A small-molecule ligand and the protein it binds are described below.
Small molecule (SMILES): COCCNC(=O)/C=C/c1ccc(Nc2cc(N)c(C#N)c(NC34CC5CC(CC(C5)C3)C4)n2)cc1OCC#N

Sequence of chain 1.A:
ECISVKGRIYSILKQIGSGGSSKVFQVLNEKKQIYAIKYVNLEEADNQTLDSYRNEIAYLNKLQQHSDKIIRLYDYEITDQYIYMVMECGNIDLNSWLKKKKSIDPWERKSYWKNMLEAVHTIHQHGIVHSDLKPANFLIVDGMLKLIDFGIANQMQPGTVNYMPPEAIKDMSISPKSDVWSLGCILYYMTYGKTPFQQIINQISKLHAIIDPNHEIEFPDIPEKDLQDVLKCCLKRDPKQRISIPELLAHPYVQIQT

Binding-site contacts:
Ligand atom N4 contacts residue VAL25 of chain 1.A at 4.0 Å.
Ligand atom C14 contacts residue ILE149 of chain 1.A at 3.5 Å (hydrophobic).
Ligand atom C9 contacts residue CYS90 of chain 1.A at 3.4 Å (hydrophobic).
Ligand atom C8 contacts residue ILE17 of chain 1.A at 3.6 Å (hydrophobic).
Ligand atom C12 contacts residue ALA37 of chain 1.A at 3.8 Å (hydrophobic).
Ligand atom N1 contacts residue LEU140 of chain 1.A at 3.1 Å.
Ligand atom C4 contacts residue ILE17 of chain 1.A at 3.6 Å (hydrophobic).
Ligand atom C6 contacts residue ILE17 of chain 1.A at 3.6 Å (hydrophobic).
Ligand atom C19 contacts residue ALA137 of chain 1.A at 4.0 Å (hydrophobic).
Ligand atom C18 contacts residue ASP94 of chain 1.A at 3.7 Å.
Ligand atom C7 contacts residue ASP94 of chain 1.A at 3.4 Å.
Ligand atom C29 contacts residue GLN27 of chain 1.A at 3.5 Å.
Ligand atom C11 contacts residue GLU89 of chain 1.A at 3.2 Å.
Ligand atom C24 contacts residue VAL25 of chain 1.A at 3.8 Å (hydrophobic).
Ligand atom C12 contacts residue GLU89 of chain 1.A at 3.4 Å.
Ligand atom N2 contacts residue MET88 of chain 1.A at 3.4 Å.
Ligand atom N3 contacts residue MET88 of chain 1.A at 3.4 Å (h-bond).
Ligand atom C22 contacts residue GLY18 of chain 1.A at 3.9 Å.
Ligand atom N3 contacts residue ILE149 of chain 1.A at 3.5 Å.
Ligand atom C27 contacts residue ASN92 of chain 1.A at 3.5 Å.
Ligand atom C10 contacts residue LEU140 of chain 1.A at 3.7 Å (hydrophobic).
Ligand atom C14 contacts residue MET88 of chain 1.A at 3.9 Å (hydrophobic).
Ligand atom C20 contacts residue MET157 of chain 1.A at 3.8 Å (hydrophobic).
Ligand atom C13 contacts residue VAL25 of chain 1.A at 3.9 Å (hydrophobic).
Ligand atom C1 contacts residue ILE17 of chain 1.A at 3.8 Å (hydrophobic).
Ligand atom C11 contacts residue CYS90 of chain 1.A at 3.3 Å (hydrophobic).
Ligand atom C7 contacts residue ILE17 of chain 1.A at 3.3 Å (hydrophobic).
Ligand atom N1 contacts residue CYS90 of chain 1.A at 2.6 Å (h-bond).
Ligand atom N2 contacts residue GLU89 of chain 1.A at 2.8 Å (salt-bridge).
Ligand atom C contacts residue PRO159 of chain 1.A at 3.6 Å (hydrophobic).
Ligand atom C11 contacts residue LEU140 of chain 1.A at 3.7 Å (hydrophobic).
Ligand atom N2 contacts residue ALA37 of chain 1.A at 3.5 Å.
Ligand atom C10 contacts residue CYS90 of chain 1.A at 3.4 Å (hydrophobic).
Ligand atom C9 contacts residue LEU140 of chain 1.A at 3.6 Å (hydrophobic).
Ligand atom C11 contacts residue ALA37 of chain 1.A at 3.7 Å (hydrophobic).
Ligand atom O2 contacts residue ASN92 of chain 1.A at 3.0 Å (h-bond).
Ligand atom C28 contacts residue GLN27 of chain 1.A at 3.2 Å.
Ligand atom C26 contacts residue CYS90 of chain 1.A at 3.3 Å (hydrophobic).
Ligand atom C22 contacts residue ILE17 of chain 1.A at 4.0 Å (hydrophobic).
Ligand atom C15 contacts residue VAL25 of chain 1.A at 3.8 Å (hydrophobic).